Binding-site contacts:
Ligand atom O2 contacts residue TYR320 of chain 1.C at 3.7 Å.
Ligand atom C17 contacts residue LEU102 of chain 1.C at 3.4 Å (hydrophobic).
Ligand atom C10 contacts residue GLY192 of chain 1.C at 3.7 Å.
Ligand atom C5 contacts residue LYS103 of chain 1.C at 3.7 Å.
Ligand atom O1 contacts residue HIS237 of chain 1.C at 2.9 Å (h-bond).
Ligand atom N1 contacts residue TYR320 of chain 1.C at 3.6 Å.
Ligand atom C8 contacts residue LYS103 of chain 1.C at 3.4 Å.
Ligand atom N3 contacts residue TRP231 of chain 1.C at 3.7 Å.
Ligand atom C3 contacts residue PRO238 of chain 1.C at 3.7 Å (hydrophobic).
Ligand atom C10 contacts residue TYR183 of chain 1.C at 3.4 Å (hydrophobic).
Ligand atom C9 contacts residue TYR183 of chain 1.C at 3.2 Å (hydrophobic).
Ligand atom CL1 contacts residue VAL181 of chain 1.C at 3.4 Å.
Ligand atom O2 contacts residue LYS104 of chain 1.C at 3.0 Å.
Ligand atom O3 contacts residue LEU102 of chain 1.C at 3.4 Å.
Ligand atom C5 contacts residue LYS105 of chain 1.C at 3.6 Å.
Ligand atom CL1 contacts residue LYS105 of chain 1.C at 3.6 Å.
Ligand atom O2 contacts residue LYS105 of chain 1.C at 3.2 Å (salt-bridge).
Ligand atom C2 contacts residue ASP239 of chain 1.C at 3.4 Å.
Ligand atom C3 contacts residue ASP239 of chain 1.C at 3.2 Å.
Ligand atom C2 contacts residue TYR320 of chain 1.C at 3.3 Å (hydrophobic).
Ligand atom C18 contacts residue LEU102 of chain 1.C at 3.6 Å (hydrophobic).
Ligand atom C19 contacts residue LEU102 of chain 1.C at 3.3 Å (hydrophobic).
Ligand atom C3 contacts residue TYR320 of chain 1.C at 3.6 Å (hydrophobic).
Ligand atom C3 contacts residue HIS237 of chain 1.C at 3.4 Å.
Ligand atom C6 contacts residue LYS103 of chain 1.C at 3.7 Å.
Ligand atom C6 contacts residue LEU102 of chain 1.C at 3.4 Å (hydrophobic).
Ligand atom C22 contacts residue VAL108 of chain 1.C at 3.6 Å (hydrophobic).
Ligand atom N3 contacts residue PRO97 of chain 1.C at 3.6 Å.
Ligand atom C11 contacts residue VAL108 of chain 1.C at 3.5 Å (hydrophobic).
Ligand atom C1 contacts residue LYS104 of chain 1.C at 3.6 Å.
Ligand atom C24 contacts residue HIS237 of chain 1.C at 3.3 Å.
Ligand atom C18 contacts residue TYR190 of chain 1.C at 3.8 Å (hydrophobic).
Ligand atom C1 contacts residue TYR320 of chain 1.C at 3.5 Å (hydrophobic).
Ligand atom CL1 contacts residue TYR183 of chain 1.C at 3.2 Å.
Ligand atom O4 contacts residue VAL108 of chain 1.C at 3.1 Å.
Ligand atom C21 contacts residue VAL108 of chain 1.C at 3.6 Å (hydrophobic).
Ligand atom C4 contacts residue TYR320 of chain 1.C at 3.8 Å (hydrophobic).
Ligand atom O1 contacts residue PRO238 of chain 1.C at 2.7 Å.
Ligand atom O1 contacts residue ASP239 of chain 1.C at 2.6 Å (salt-bridge).
Ligand atom C12 contacts residue VAL108 of chain 1.C at 3.2 Å (hydrophobic).

Sequence of chain 1.C:
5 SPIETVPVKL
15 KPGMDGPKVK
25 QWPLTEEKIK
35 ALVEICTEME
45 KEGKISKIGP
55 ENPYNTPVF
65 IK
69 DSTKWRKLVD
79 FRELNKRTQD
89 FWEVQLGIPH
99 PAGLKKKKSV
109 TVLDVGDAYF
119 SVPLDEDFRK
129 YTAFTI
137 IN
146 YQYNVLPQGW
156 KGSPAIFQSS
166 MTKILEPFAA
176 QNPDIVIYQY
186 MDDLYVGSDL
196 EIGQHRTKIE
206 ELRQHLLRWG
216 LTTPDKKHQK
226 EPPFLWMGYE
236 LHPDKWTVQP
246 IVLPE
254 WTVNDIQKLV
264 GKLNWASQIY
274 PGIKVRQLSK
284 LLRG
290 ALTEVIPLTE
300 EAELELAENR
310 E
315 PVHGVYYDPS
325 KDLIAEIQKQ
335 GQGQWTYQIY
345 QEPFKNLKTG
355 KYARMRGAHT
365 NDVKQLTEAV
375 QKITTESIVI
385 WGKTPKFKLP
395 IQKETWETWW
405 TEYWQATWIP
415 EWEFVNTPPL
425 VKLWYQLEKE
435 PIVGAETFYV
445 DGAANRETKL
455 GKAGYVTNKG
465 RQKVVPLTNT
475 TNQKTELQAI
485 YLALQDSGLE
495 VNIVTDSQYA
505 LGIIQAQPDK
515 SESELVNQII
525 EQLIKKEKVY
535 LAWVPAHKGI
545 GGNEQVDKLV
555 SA

A small-molecule ligand and the protein it binds are described below.
Small molecule (SMILES): CCC(=O)n1c(=O)n(CCOc2cc(Cl)ccc2Oc2cc(Cl)cc(C#N)c2)c2ccccc21